Sequence of chain 1.A:
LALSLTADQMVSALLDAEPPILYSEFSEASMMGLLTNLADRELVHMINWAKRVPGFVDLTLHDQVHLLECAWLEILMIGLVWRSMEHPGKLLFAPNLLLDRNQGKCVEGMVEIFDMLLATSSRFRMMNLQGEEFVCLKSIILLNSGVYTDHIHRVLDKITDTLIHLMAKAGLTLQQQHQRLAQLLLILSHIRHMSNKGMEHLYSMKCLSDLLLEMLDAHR

Binding-site contacts:
Ligand atom C16 contacts residue MET124 of chain 1.A at 3.7 Å (hydrophobic).
Ligand atom F17 contacts residue MET124 of chain 1.A at 4.0 Å.
Ligand atom O01 contacts residue ARG97 of chain 1.A at 3.8 Å.
Ligand atom F05 contacts residue LEU94 of chain 1.A at 3.3 Å.
Ligand atom C09 contacts residue PHE107 of chain 1.A at 4.0 Å (hydrophobic).
Ligand atom C02 contacts residue GLU56 of chain 1.A at 2.5 Å.
Ligand atom C06 contacts residue ALA53 of chain 1.A at 3.8 Å (hydrophobic).
Ligand atom C04 contacts residue LEU90 of chain 1.A at 3.7 Å (hydrophobic).
Ligand atom O20 contacts residue MET46 of chain 1.A at 4.0 Å.
Ligand atom C03 contacts residue GLU56 of chain 1.A at 3.5 Å.
Ligand atom C11 contacts residue MET91 of chain 1.A at 4.0 Å (hydrophobic).
Ligand atom C03 contacts residue LEU90 of chain 1.A at 3.5 Å (hydrophobic).
Ligand atom C07 contacts residue ALA53 of chain 1.A at 3.9 Å (hydrophobic).
Ligand atom C18 contacts residue HIS227 of chain 1.A at 3.3 Å.
Ligand atom O20 contacts residue LEU228 of chain 1.A at 3.5 Å.
Ligand atom C15 contacts residue MET124 of chain 1.A at 3.6 Å (hydrophobic).
Ligand atom F17 contacts residue ILE127 of chain 1.A at 3.4 Å.
Ligand atom C21 contacts residue MET46 of chain 1.A at 3.9 Å (hydrophobic).
Ligand atom C21 contacts residue LEU228 of chain 1.A at 3.7 Å (hydrophobic).
Ligand atom F05 contacts residue MET91 of chain 1.A at 3.6 Å.
Ligand atom O01 contacts residue GLU56 of chain 1.A at 1.2 Å (salt-bridge).
Ligand atom C18 contacts residue MET124 of chain 1.A at 3.9 Å (hydrophobic).
Ligand atom C06 contacts residue GLU56 of chain 1.A at 3.1 Å.
Ligand atom C22 contacts residue MET124 of chain 1.A at 3.9 Å (hydrophobic).
Ligand atom C03 contacts residue LEU94 of chain 1.A at 4.0 Å (hydrophobic).
Ligand atom C19 contacts residue HIS227 of chain 1.A at 3.4 Å.
Ligand atom O20 contacts residue HIS227 of chain 1.A at 2.8 Å (h-bond).
Ligand atom C19 contacts residue LEU228 of chain 1.A at 3.8 Å (hydrophobic).
Ligand atom C03 contacts residue ARG97 of chain 1.A at 4.0 Å.
Ligand atom C10 contacts residue PHE107 of chain 1.A at 4.1 Å (hydrophobic).
Ligand atom C02 contacts residue LEU90 of chain 1.A at 4.1 Å (hydrophobic).
Ligand atom C18 contacts residue GLY224 of chain 1.A at 3.8 Å.
Ligand atom F17 contacts residue GLY224 of chain 1.A at 3.5 Å.
Ligand atom O01 contacts residue LEU52 of chain 1.A at 4.1 Å.
Ligand atom C10 contacts residue LEU94 of chain 1.A at 4.0 Å (hydrophobic).
Ligand atom O20 contacts residue MET231 of chain 1.A at 4.1 Å.
Ligand atom O01 contacts residue LEU90 of chain 1.A at 4.1 Å.
Ligand atom F05 contacts residue LEU90 of chain 1.A at 3.2 Å.
Ligand atom C04 contacts residue LEU94 of chain 1.A at 4.0 Å (hydrophobic).
Ligand atom C12 contacts residue MET124 of chain 1.A at 3.9 Å (hydrophobic).

The protein below binds the small molecule below.
Small molecule (SMILES): O=S1C(c2ccc(O)cc2F)=CC=C1c1ccc(O)cc1F